Binding-site contacts:
Ligand atom C2 contacts residue HIS395 of chain 1.B at 3.8 Å.
Ligand atom O3 contacts residue TRP355 of chain 1.B at 2.6 Å (h-bond).
Ligand atom C19 contacts residue LEU312 of chain 1.B at 4.1 Å (hydrophobic).
Ligand atom C14 contacts residue TYR351 of chain 1.B at 3.5 Å (hydrophobic).
Ligand atom C contacts residue TRP355 of chain 1.B at 3.2 Å (hydrophobic).
Ligand atom C21 contacts residue ASN446 of chain 1.B at 3.4 Å.
Ligand atom C2 contacts residue TRP355 of chain 1.B at 3.4 Å (hydrophobic).
Ligand atom O2 contacts residue TYR352 of chain 1.B at 3.3 Å.
Ligand atom C15 contacts residue THR315 of chain 1.B at 3.8 Å.
Ligand atom N contacts residue TRP355 of chain 1.B at 3.8 Å.
Ligand atom C6 contacts residue TRP355 of chain 1.B at 3.7 Å (hydrophobic).
Ligand atom C13 contacts residue HIS395 of chain 1.B at 3.5 Å.
Ligand atom C1 contacts residue HIS395 of chain 1.B at 4.0 Å.
Ligand atom C13 contacts residue ASN356 of chain 1.B at 3.9 Å.
Ligand atom C10 contacts residue HIS395 of chain 1.B at 3.5 Å.
Ligand atom C18 contacts residue LEU312 of chain 1.B at 3.9 Å (hydrophobic).
Ligand atom C3 contacts residue TRP355 of chain 1.B at 3.5 Å (hydrophobic).
Ligand atom N contacts residue HIS395 of chain 1.B at 3.3 Å.
Ligand atom C13 contacts residue VAL359 of chain 1.B at 3.6 Å (hydrophobic).
Ligand atom O3 contacts residue ASN356 of chain 1.B at 3.9 Å.
Ligand atom C21 contacts residue LEU449 of chain 1.B at 4.1 Å (hydrophobic).
Ligand atom C14 contacts residue TYR352 of chain 1.B at 3.5 Å (hydrophobic).
Ligand atom C20 contacts residue ASN446 of chain 1.B at 3.3 Å.
Ligand atom C17 contacts residue THR315 of chain 1.B at 3.7 Å.
Ligand atom C7 contacts residue TRP355 of chain 1.B at 3.3 Å (hydrophobic).
Ligand atom C21 contacts residue LEU450 of chain 1.B at 4.0 Å (hydrophobic).
Ligand atom C5 contacts residue TRP355 of chain 1.B at 3.4 Å (hydrophobic).
Ligand atom C20 contacts residue LEU449 of chain 1.B at 4.1 Å (hydrophobic).
Ligand atom C1 contacts residue TRP355 of chain 1.B at 3.5 Å (hydrophobic).
Ligand atom O1 contacts residue TRP355 of chain 1.B at 4.0 Å.
Ligand atom O2 contacts residue TRP355 of chain 1.B at 4.0 Å.
Ligand atom C14 contacts residue TRP355 of chain 1.B at 3.9 Å (hydrophobic).
Ligand atom C21 contacts residue ILE311 of chain 1.B at 4.0 Å (hydrophobic).
Ligand atom C9 contacts residue ASN356 of chain 1.B at 3.3 Å.
Ligand atom C22 contacts residue ILE311 of chain 1.B at 3.9 Å (hydrophobic).
Ligand atom O1 contacts residue HIS395 of chain 1.B at 4.1 Å.
Ligand atom C16 contacts residue THR315 of chain 1.B at 3.8 Å.
Ligand atom C contacts residue HIS395 of chain 1.B at 3.5 Å.
Ligand atom O contacts residue TRP355 of chain 1.B at 4.1 Å.
Ligand atom O1 contacts residue ASN356 of chain 1.B at 3.3 Å (h-bond).

Sequence of chain 1.B:
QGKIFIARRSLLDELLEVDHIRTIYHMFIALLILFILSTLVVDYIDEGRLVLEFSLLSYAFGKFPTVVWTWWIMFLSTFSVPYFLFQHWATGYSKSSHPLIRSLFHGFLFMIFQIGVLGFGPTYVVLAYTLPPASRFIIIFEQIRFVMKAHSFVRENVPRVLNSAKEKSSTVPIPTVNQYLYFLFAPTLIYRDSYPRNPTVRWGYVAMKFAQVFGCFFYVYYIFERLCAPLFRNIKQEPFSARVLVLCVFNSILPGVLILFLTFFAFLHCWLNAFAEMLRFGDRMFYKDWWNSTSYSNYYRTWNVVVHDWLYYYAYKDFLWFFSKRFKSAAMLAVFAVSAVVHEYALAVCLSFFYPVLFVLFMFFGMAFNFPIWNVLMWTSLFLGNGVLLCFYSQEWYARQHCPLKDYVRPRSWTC

The small molecule below binds the protein below.
Small molecule (SMILES): CCCCCCCCCCC(C)(C)C(=O)Nc1c(OC)cc(OC)cc1OC